This small molecule binds to this protein.
Small molecule (SMILES): CC(=O)N[C@@H]1[C@@H](O)[C@H](O)[C@@H](CO)O[C@H]1O

Sequence of chain 1.B:
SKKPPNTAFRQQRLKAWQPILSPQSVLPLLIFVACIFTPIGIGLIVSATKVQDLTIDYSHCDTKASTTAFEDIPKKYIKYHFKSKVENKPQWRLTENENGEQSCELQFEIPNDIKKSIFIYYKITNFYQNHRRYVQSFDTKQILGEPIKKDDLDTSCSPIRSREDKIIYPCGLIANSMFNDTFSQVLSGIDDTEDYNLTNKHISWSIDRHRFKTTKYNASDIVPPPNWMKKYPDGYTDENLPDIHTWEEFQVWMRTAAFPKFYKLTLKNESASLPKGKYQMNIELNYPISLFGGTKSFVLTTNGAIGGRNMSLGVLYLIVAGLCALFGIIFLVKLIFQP

Binding-site contacts:
Ligand atom C5 contacts residue ASN216 of chain 1.B at 3.7 Å.
Ligand atom C4 contacts residue ASN216 of chain 1.B at 4.3 Å.
Ligand atom C2 contacts residue NAG2 of chain 1.C at 3.8 Å.
Ligand atom C6 contacts residue VAL205 of chain 1.B at 4.3 Å (hydrophobic).
Ligand atom C1 contacts residue NAG2 of chain 1.C at 3.8 Å.
Ligand atom O5 contacts residue ASP214 of chain 1.B at 4.0 Å.
Ligand atom C6 contacts residue ASP214 of chain 1.B at 4.4 Å.
Ligand atom C7 contacts residue NAG2 of chain 1.C at 3.5 Å.
Ligand atom N2 contacts residue ASN216 of chain 1.B at 2.9 Å (h-bond).
Ligand atom C8 contacts residue NAG2 of chain 1.C at 3.4 Å.
Ligand atom C2 contacts residue ASN216 of chain 1.B at 2.5 Å.
Ligand atom O5 contacts residue ASN216 of chain 1.B at 2.4 Å (h-bond).
Ligand atom O7 contacts residue ASN216 of chain 1.B at 4.1 Å.
Ligand atom N2 contacts residue NAG2 of chain 1.C at 2.8 Å (h-bond).
Ligand atom C3 contacts residue ASN216 of chain 1.B at 3.8 Å.
Ligand atom O5 contacts residue VAL205 of chain 1.B at 4.1 Å.
Ligand atom C7 contacts residue ASN216 of chain 1.B at 3.7 Å.
Ligand atom O6 contacts residue VAL205 of chain 1.B at 3.5 Å.
Ligand atom C1 contacts residue ASN216 of chain 1.B at 1.4 Å.